A protein and the small-molecule ligand that binds it are described below.
Small molecule (SMILES): CC(=O)O[C@H]1C(=O)[C@@]2(C)[C@H]([C@H](OC(=O)c3ccccc3)[C@]3(O)C[C@H](OC(=O)[C@H](O)[C@@H](NC(=O)c4ccccc4)c4ccccc4)C(C)=C1C3(C)C)[C@]1(OC(C)=O)CO[C@@H]1C[C@@H]2O

Sequence of chain 1.C:
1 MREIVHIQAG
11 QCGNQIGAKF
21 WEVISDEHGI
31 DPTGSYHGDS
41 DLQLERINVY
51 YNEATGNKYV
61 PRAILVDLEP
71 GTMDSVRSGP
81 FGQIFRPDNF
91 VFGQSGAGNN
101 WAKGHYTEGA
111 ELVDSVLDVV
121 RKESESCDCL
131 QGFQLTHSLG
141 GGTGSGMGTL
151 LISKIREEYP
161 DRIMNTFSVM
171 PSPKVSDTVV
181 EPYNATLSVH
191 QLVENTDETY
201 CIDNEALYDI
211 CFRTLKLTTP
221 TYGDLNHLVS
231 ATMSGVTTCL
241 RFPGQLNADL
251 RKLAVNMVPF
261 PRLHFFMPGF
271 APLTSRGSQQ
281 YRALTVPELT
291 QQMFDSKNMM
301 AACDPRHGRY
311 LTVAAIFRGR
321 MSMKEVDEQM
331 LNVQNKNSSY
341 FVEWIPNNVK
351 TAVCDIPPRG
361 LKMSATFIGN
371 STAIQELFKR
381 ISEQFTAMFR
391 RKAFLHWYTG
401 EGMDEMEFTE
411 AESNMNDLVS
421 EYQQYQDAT

Binding-site contacts:
Ligand atom C09 contacts residue HIS227 of chain 1.C at 3.3 Å.
Ligand atom C44 contacts residue GLY360 of chain 1.C at 3.9 Å.
Ligand atom O05 contacts residue LEU361 of chain 1.C at 3.8 Å.
Ligand atom C08 contacts residue HIS227 of chain 1.C at 2.9 Å.
Ligand atom O12 contacts residue GLY360 of chain 1.C at 3.4 Å (h-bond).
Ligand atom C42 contacts residue VAL23 of chain 1.C at 3.4 Å (hydrophobic).
Ligand atom C14 contacts residue THR274 of chain 1.C at 3.6 Å.
Ligand atom C44 contacts residue LEU361 of chain 1.C at 3.8 Å (hydrophobic).
Ligand atom O07 contacts residue ARG276 of chain 1.C at 3.8 Å.
Ligand atom O14 contacts residue HIS227 of chain 1.C at 2.1 Å (h-bond).
Ligand atom O13 contacts residue ARG359 of chain 1.C at 3.1 Å (salt-bridge).
Ligand atom C05 contacts residue HIS227 of chain 1.C at 2.9 Å.
Ligand atom O08 contacts residue ARG276 of chain 1.C at 3.3 Å.
Ligand atom C14 contacts residue LEU215 of chain 1.C at 3.8 Å (hydrophobic).
Ligand atom O13 contacts residue GLY360 of chain 1.C at 3.8 Å.
Ligand atom C06 contacts residue ASP224 of chain 1.C at 3.4 Å.
Ligand atom C41 contacts residue SER234 of chain 1.C at 3.7 Å.
Ligand atom C40 contacts residue VAL23 of chain 1.C at 3.5 Å (hydrophobic).
Ligand atom C36 contacts residue HIS227 of chain 1.C at 3.7 Å.
Ligand atom C06 contacts residue HIS227 of chain 1.C at 2.3 Å.
Ligand atom C28 contacts residue PRO358 of chain 1.C at 3.8 Å (hydrophobic).
Ligand atom C30 contacts residue HIS227 of chain 1.C at 3.1 Å.
Ligand atom O06 contacts residue PRO272 of chain 1.C at 3.6 Å.
Ligand atom C40 contacts residue SER234 of chain 1.C at 3.1 Å.
Ligand atom O06 contacts residue THR274 of chain 1.C at 3.1 Å (h-bond).
Ligand atom C07 contacts residue HIS227 of chain 1.C at 2.3 Å.
Ligand atom C04 contacts residue HIS227 of chain 1.C at 3.3 Å.
Ligand atom C08 contacts residue LEU228 of chain 1.C at 3.6 Å (hydrophobic).
Ligand atom C19 contacts residue ARG276 of chain 1.C at 3.9 Å.
Ligand atom C17 contacts residue LEU361 of chain 1.C at 3.9 Å (hydrophobic).
Ligand atom C41 contacts residue VAL23 of chain 1.C at 2.8 Å (hydrophobic).
Ligand atom O06 contacts residue LEU273 of chain 1.C at 3.6 Å.
Ligand atom C16 contacts residue PRO272 of chain 1.C at 3.6 Å (hydrophobic).
Ligand atom C39 contacts residue ALA231 of chain 1.C at 3.8 Å (hydrophobic).
Ligand atom O13 contacts residue PRO358 of chain 1.C at 3.5 Å.
Ligand atom C15 contacts residue PRO272 of chain 1.C at 3.3 Å (hydrophobic).
Ligand atom C19 contacts residue THR274 of chain 1.C at 3.2 Å.
Ligand atom C31 contacts residue HIS227 of chain 1.C at 3.8 Å.
Ligand atom O06 contacts residue LEU215 of chain 1.C at 3.7 Å.
Ligand atom C13 contacts residue HIS227 of chain 1.C at 3.9 Å.